Binding-site contacts:
Ligand atom C28 contacts residue LEU49 of chain 1.A at 4.0 Å (hydrophobic).
Ligand atom C19 contacts residue PHE128 of chain 1.A at 4.0 Å (hydrophobic).
Ligand atom C12 contacts residue MET46 of chain 1.A at 3.7 Å (hydrophobic).
Ligand atom O11 contacts residue THR50 of chain 1.A at 2.9 Å (h-bond).
Ligand atom O01 contacts residue LEU90 of chain 1.A at 3.8 Å.
Ligand atom C10 contacts residue LEU228 of chain 1.A at 4.0 Å (hydrophobic).
Ligand atom C03 contacts residue LEU90 of chain 1.A at 3.4 Å (hydrophobic).
Ligand atom O11 contacts residue LEU243 of chain 1.A at 3.5 Å.
Ligand atom C16 contacts residue PHE107 of chain 1.A at 3.5 Å (hydrophobic).
Ligand atom C04 contacts residue LEU90 of chain 1.A at 4.2 Å (hydrophobic).
Ligand atom O01 contacts residue GLU56 of chain 1.A at 2.4 Å (salt-bridge).
Ligand atom C02 contacts residue GLU56 of chain 1.A at 3.2 Å.
Ligand atom C18 contacts residue PHE107 of chain 1.A at 3.9 Å (hydrophobic).
Ligand atom C03 contacts residue LEU94 of chain 1.A at 4.0 Å (hydrophobic).
Ligand atom C15 contacts residue LEU131 of chain 1.A at 3.9 Å (hydrophobic).
Ligand atom C29 contacts residue GLU56 of chain 1.A at 3.2 Å.
Ligand atom C29 contacts residue ALA53 of chain 1.A at 4.0 Å (hydrophobic).
Ligand atom O11 contacts residue LEU239 of chain 1.A at 3.5 Å.
Ligand atom C09 contacts residue LEU228 of chain 1.A at 3.7 Å (hydrophobic).
Ligand atom C18 contacts residue LEU49 of chain 1.A at 3.7 Å (hydrophobic).
Ligand atom C08 contacts residue ALA53 of chain 1.A at 3.7 Å (hydrophobic).
Ligand atom O20 contacts residue PHE128 of chain 1.A at 4.0 Å.
Ligand atom C28 contacts residue PHE107 of chain 1.A at 4.1 Å (hydrophobic).
Ligand atom C15 contacts residue PHE107 of chain 1.A at 4.2 Å (hydrophobic).
Ligand atom C08 contacts residue LEU228 of chain 1.A at 4.2 Å (hydrophobic).
Ligand atom C12 contacts residue LEU49 of chain 1.A at 3.9 Å (hydrophobic).
Ligand atom C29 contacts residue PHE107 of chain 1.A at 4.1 Å (hydrophobic).
Ligand atom O11 contacts residue LEU228 of chain 1.A at 4.2 Å.
Ligand atom C05 contacts residue PHE107 of chain 1.A at 4.2 Å (hydrophobic).
Ligand atom C02 contacts residue LEU90 of chain 1.A at 4.0 Å (hydrophobic).
Ligand atom C10 contacts residue THR50 of chain 1.A at 3.7 Å.
Ligand atom C16 contacts residue LEU131 of chain 1.A at 3.7 Å (hydrophobic).
Ligand atom C12 contacts residue THR50 of chain 1.A at 3.5 Å.
Ligand atom O01 contacts residue ARG97 of chain 1.A at 3.3 Å (salt-bridge).
Ligand atom C28 contacts residue ALA53 of chain 1.A at 3.8 Å (hydrophobic).
Ligand atom C13 contacts residue MET46 of chain 1.A at 3.9 Å (hydrophobic).
Ligand atom C13 contacts residue LEU49 of chain 1.A at 3.7 Å (hydrophobic).
Ligand atom C09 contacts residue ALA53 of chain 1.A at 3.6 Å (hydrophobic).
Ligand atom O20 contacts residue LEU49 of chain 1.A at 3.9 Å.
Ligand atom C19 contacts residue MET124 of chain 1.A at 3.9 Å (hydrophobic).

This protein binds this small molecule.
Small molecule (SMILES): Oc1ccc(C(=C2CCC(CCOCCCCF)CC2)c2ccc(O)cc2)cc1

Sequence of chain 1.A:
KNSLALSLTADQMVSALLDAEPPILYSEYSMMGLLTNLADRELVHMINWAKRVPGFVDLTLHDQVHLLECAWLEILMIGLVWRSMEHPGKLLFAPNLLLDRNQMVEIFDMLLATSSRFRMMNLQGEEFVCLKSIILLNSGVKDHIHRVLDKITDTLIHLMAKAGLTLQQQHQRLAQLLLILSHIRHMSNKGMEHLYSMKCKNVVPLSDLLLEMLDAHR